A small-molecule ligand and the protein it binds are described below.
Small molecule (SMILES): COc1ccccc1CCOc1cncc2nnc(CC(C)C)n12

Binding-site contacts:
Ligand atom C9 contacts residue ILE252 of chain 1.B at 3.5 Å (hydrophobic).
Ligand atom C2 contacts residue PHE256 of chain 1.B at 4.1 Å (hydrophobic).
Ligand atom C4 contacts residue LEU196 of chain 1.B at 3.8 Å (hydrophobic).
Ligand atom N1 contacts residue LEU235 of chain 1.B at 3.5 Å.
Ligand atom C14 contacts residue LEU196 of chain 1.B at 3.5 Å (hydrophobic).
Ligand atom N4 contacts residue PHE288 of chain 1.B at 3.5 Å.
Ligand atom N1 contacts residue PHE288 of chain 1.B at 4.0 Å.
Ligand atom C8 contacts residue GLN285 of chain 1.B at 3.6 Å.
Ligand atom N4 contacts residue GLN285 of chain 1.B at 3.0 Å (h-bond).
Ligand atom O1 contacts residue PHE256 of chain 1.B at 4.1 Å.
Ligand atom O2 contacts residue MET273 of chain 1.B at 3.5 Å.
Ligand atom C8 contacts residue PHE288 of chain 1.B at 3.5 Å (hydrophobic).
Ligand atom C1 contacts residue TYR81 of chain 1.B at 4.0 Å (hydrophobic).
Ligand atom C5 contacts residue PHE288 of chain 1.B at 3.6 Å (hydrophobic).
Ligand atom N2 contacts residue PHE288 of chain 1.B at 3.9 Å.
Ligand atom C18 contacts residue ILE292 of chain 1.B at 4.1 Å (hydrophobic).
Ligand atom C10 contacts residue PHE288 of chain 1.B at 3.8 Å (hydrophobic).
Ligand atom O2 contacts residue PHE288 of chain 1.B at 3.9 Å.
Ligand atom C13 contacts residue LEU196 of chain 1.B at 3.9 Å (hydrophobic).
Ligand atom N2 contacts residue ILE252 of chain 1.B at 3.5 Å.
Ligand atom C9 contacts residue GLN285 of chain 1.B at 4.0 Å.
Ligand atom C7 contacts residue PHE288 of chain 1.B at 3.5 Å (hydrophobic).
Ligand atom C10 contacts residue PHE256 of chain 1.B at 3.8 Å (hydrophobic).
Ligand atom C18 contacts residue MET273 of chain 1.B at 3.7 Å (hydrophobic).
Ligand atom C11 contacts residue MET273 of chain 1.B at 3.6 Å (hydrophobic).
Ligand atom C1 contacts residue HIS82 of chain 1.B at 3.7 Å.
Ligand atom C16 contacts residue ILE292 of chain 1.B at 3.6 Å (hydrophobic).
Ligand atom N3 contacts residue ILE252 of chain 1.B at 3.8 Å.
Ligand atom C11 contacts residue PHE256 of chain 1.B at 3.8 Å (hydrophobic).
Ligand atom C6 contacts residue PHE288 of chain 1.B at 3.5 Å (hydrophobic).
Ligand atom C17 contacts residue PHE288 of chain 1.B at 3.8 Å (hydrophobic).
Ligand atom C9 contacts residue PHE288 of chain 1.B at 3.6 Å (hydrophobic).
Ligand atom N1 contacts residue ILE252 of chain 1.B at 4.1 Å.
Ligand atom C9 contacts residue GLN238 of chain 1.B at 3.8 Å.
Ligand atom N3 contacts residue PHE288 of chain 1.B at 3.4 Å.
Ligand atom C6 contacts residue ILE252 of chain 1.B at 3.3 Å (hydrophobic).
Ligand atom C12 contacts residue PHE288 of chain 1.B at 4.1 Å (hydrophobic).
Ligand atom N2 contacts residue LEU235 of chain 1.B at 3.9 Å.
Ligand atom N4 contacts residue ILE252 of chain 1.B at 4.1 Å.
Ligand atom O1 contacts residue PHE288 of chain 1.B at 3.6 Å.

Sequence of chain 1.B:
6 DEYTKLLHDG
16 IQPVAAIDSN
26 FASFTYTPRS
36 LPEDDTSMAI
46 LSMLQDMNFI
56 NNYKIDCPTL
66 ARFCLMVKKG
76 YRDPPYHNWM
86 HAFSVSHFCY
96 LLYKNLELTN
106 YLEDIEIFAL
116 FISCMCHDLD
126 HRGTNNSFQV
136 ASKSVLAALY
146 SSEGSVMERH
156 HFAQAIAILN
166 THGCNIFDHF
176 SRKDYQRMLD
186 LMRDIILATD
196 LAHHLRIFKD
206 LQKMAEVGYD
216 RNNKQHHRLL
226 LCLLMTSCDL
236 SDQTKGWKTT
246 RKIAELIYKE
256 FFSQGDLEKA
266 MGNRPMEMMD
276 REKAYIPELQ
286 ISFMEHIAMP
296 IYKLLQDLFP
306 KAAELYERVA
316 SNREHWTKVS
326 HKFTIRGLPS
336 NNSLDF